Binding-site contacts:
Ligand atom O5 contacts residue ASN58 of chain 1.F at 3.4 Å (h-bond).
Ligand atom C8 contacts residue GLN340 of chain 1.F at 3.4 Å.
Ligand atom C5 contacts residue ASN53 of chain 1.F at 3.6 Å.
Ligand atom O7 contacts residue ASN53 of chain 1.F at 3.5 Å (h-bond).
Ligand atom C5 contacts residue THR55 of chain 1.F at 4.3 Å.
Ligand atom C1 contacts residue ASN58 of chain 1.F at 4.0 Å.
Ligand atom O5 contacts residue ASN53 of chain 1.F at 2.2 Å (h-bond).
Ligand atom O6 contacts residue THR55 of chain 1.F at 2.5 Å (h-bond).
Ligand atom N2 contacts residue ASN53 of chain 1.F at 2.9 Å (h-bond).
Ligand atom C1 contacts residue THR55 of chain 1.F at 4.2 Å.
Ligand atom C7 contacts residue GLN340 of chain 1.F at 4.3 Å.
Ligand atom C7 contacts residue ASN53 of chain 1.F at 3.4 Å.
Ligand atom C4 contacts residue ASN53 of chain 1.F at 4.1 Å.
Ligand atom C6 contacts residue ASN58 of chain 1.F at 3.5 Å.
Ligand atom O6 contacts residue GLU57 of chain 1.F at 3.4 Å.
Ligand atom C3 contacts residue ASN53 of chain 1.F at 3.8 Å.
Ligand atom C6 contacts residue THR55 of chain 1.F at 3.7 Å.
Ligand atom O6 contacts residue ASN58 of chain 1.F at 3.6 Å.
Ligand atom C5 contacts residue ASN58 of chain 1.F at 4.2 Å.
Ligand atom C1 contacts residue ASN53 of chain 1.F at 1.4 Å.
Ligand atom O5 contacts residue THR55 of chain 1.F at 3.7 Å.
Ligand atom C2 contacts residue ASN53 of chain 1.F at 2.4 Å.
Ligand atom C6 contacts residue GLU57 of chain 1.F at 3.5 Å.

This small molecule binds to this protein.
Small molecule (SMILES): CC(=O)N[C@@H]1[C@@H](O)[C@H](O)[C@@H](CO)O[C@H]1O

Sequence of chain 1.F:
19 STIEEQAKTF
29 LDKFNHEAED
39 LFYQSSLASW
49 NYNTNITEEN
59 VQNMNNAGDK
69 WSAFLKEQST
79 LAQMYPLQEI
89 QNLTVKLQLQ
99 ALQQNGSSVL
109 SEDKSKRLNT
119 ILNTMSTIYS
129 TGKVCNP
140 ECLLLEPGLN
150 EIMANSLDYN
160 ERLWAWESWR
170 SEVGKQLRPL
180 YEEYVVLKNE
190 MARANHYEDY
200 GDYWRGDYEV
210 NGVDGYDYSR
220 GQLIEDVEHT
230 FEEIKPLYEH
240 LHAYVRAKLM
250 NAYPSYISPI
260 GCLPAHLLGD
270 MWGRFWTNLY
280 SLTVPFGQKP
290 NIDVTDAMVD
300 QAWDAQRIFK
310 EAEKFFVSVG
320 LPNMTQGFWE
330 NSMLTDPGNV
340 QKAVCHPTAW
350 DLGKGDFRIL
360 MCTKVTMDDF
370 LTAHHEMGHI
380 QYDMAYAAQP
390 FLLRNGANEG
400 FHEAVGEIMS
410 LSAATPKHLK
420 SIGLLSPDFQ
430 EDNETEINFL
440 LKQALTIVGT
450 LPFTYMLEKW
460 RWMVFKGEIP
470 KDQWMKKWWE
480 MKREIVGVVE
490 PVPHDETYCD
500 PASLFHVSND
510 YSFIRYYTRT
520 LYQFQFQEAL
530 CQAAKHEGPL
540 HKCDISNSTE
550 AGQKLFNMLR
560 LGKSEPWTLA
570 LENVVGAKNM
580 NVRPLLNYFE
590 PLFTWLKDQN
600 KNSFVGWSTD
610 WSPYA